The protein below binds the small molecule below.
Small molecule (SMILES): CC(=O)N[C@@H]1[C@@H](O)[C@H](O)[C@@H](CO)O[C@H]1O

Sequence of chain 2.A:
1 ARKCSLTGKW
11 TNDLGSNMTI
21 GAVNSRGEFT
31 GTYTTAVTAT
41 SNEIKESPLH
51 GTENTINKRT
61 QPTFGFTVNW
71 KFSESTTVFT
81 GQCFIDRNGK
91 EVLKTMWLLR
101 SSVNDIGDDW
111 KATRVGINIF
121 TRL

Binding-site contacts:
Ligand atom C3 contacts residue ASN17 of chain 2.A at 3.8 Å.
Ligand atom O7 contacts residue THR34 of chain 2.A at 3.4 Å.
Ligand atom C1 contacts residue ASN17 of chain 2.A at 1.4 Å.
Ligand atom C8 contacts residue ASN17 of chain 2.A at 4.4 Å.
Ligand atom O5 contacts residue LEU123 of chain 2.A at 3.8 Å.
Ligand atom C5 contacts residue LEU123 of chain 2.A at 4.5 Å (hydrophobic).
Ligand atom C8 contacts residue ILE44 of chain 2.A at 3.8 Å (hydrophobic).
Ligand atom C8 contacts residue SER16 of chain 2.A at 4.5 Å.
Ligand atom C2 contacts residue ASN17 of chain 2.A at 2.4 Å.
Ligand atom C8 contacts residue THR35 of chain 2.A at 3.6 Å.
Ligand atom C2 contacts residue GLY15 of chain 2.A at 4.4 Å.
Ligand atom C4 contacts residue ASN17 of chain 2.A at 4.2 Å.
Ligand atom C7 contacts residue ASN17 of chain 2.A at 3.3 Å.
Ligand atom C1 contacts residue LEU123 of chain 2.A at 4.5 Å (hydrophobic).
Ligand atom O5 contacts residue ASN17 of chain 2.A at 2.3 Å (h-bond).
Ligand atom C7 contacts residue GLY15 of chain 2.A at 3.8 Å.
Ligand atom C7 contacts residue THR34 of chain 2.A at 4.2 Å.
Ligand atom C5 contacts residue ASN17 of chain 2.A at 3.6 Å.
Ligand atom C8 contacts residue THR34 of chain 2.A at 4.2 Å.
Ligand atom C8 contacts residue ALA36 of chain 2.A at 3.9 Å (hydrophobic).
Ligand atom C8 contacts residue GLY15 of chain 2.A at 3.5 Å.
Ligand atom C1 contacts residue GLY15 of chain 2.A at 4.4 Å.
Ligand atom O7 contacts residue ASN17 of chain 2.A at 3.4 Å (h-bond).
Ligand atom N2 contacts residue ASN17 of chain 2.A at 2.9 Å (h-bond).
Ligand atom O7 contacts residue ILE44 of chain 2.A at 3.4 Å.
Ligand atom N2 contacts residue GLY15 of chain 2.A at 3.3 Å (h-bond).
Ligand atom C7 contacts residue ILE44 of chain 2.A at 3.9 Å (hydrophobic).
Ligand atom C6 contacts residue LEU123 of chain 2.A at 4.2 Å (hydrophobic).